Sequence of chain 1.A:
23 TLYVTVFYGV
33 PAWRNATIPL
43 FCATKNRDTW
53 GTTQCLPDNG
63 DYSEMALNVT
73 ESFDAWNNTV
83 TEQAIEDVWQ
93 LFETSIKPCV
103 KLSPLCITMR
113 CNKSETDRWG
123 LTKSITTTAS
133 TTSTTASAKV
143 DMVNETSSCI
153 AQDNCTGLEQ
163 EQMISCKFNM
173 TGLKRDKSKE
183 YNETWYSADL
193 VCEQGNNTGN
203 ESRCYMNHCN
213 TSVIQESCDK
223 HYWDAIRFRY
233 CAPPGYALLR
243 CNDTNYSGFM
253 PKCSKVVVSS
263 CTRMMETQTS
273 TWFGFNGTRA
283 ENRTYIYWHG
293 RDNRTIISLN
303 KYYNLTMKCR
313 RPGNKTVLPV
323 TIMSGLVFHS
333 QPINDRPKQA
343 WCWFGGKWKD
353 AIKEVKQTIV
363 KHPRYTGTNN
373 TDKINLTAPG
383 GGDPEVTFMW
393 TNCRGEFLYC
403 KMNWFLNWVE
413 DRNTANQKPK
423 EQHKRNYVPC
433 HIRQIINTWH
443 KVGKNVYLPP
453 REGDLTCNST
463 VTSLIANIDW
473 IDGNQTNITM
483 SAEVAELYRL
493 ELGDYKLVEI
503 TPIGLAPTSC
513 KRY

A small-molecule ligand and the protein it binds are described below.
Small molecule (SMILES): CC(=O)N[C@@H]1[C@@H](O)[C@H](O)[C@@H](CO)O[C@H]1O

Binding-site contacts:
Ligand atom C8 contacts residue GLU66 of chain 1.A at 3.9 Å.
Ligand atom C1 contacts residue ASN244 of chain 1.A at 1.5 Å.
Ligand atom O7 contacts residue ALA68 of chain 1.A at 3.8 Å.
Ligand atom N2 contacts residue ASN244 of chain 1.A at 3.0 Å (h-bond).
Ligand atom C7 contacts residue ASN244 of chain 1.A at 3.9 Å.
Ligand atom C4 contacts residue ASN244 of chain 1.A at 4.4 Å.
Ligand atom C8 contacts residue VAL259 of chain 1.A at 3.6 Å (hydrophobic).
Ligand atom N2 contacts residue VAL259 of chain 1.A at 4.3 Å.
Ligand atom O7 contacts residue VAL259 of chain 1.A at 4.4 Å.
Ligand atom C7 contacts residue VAL259 of chain 1.A at 3.9 Å (hydrophobic).
Ligand atom O7 contacts residue ASN244 of chain 1.A at 4.2 Å.
Ligand atom C8 contacts residue ALA68 of chain 1.A at 4.0 Å (hydrophobic).
Ligand atom C8 contacts residue MET67 of chain 1.A at 4.2 Å (hydrophobic).
Ligand atom C7 contacts residue ALA68 of chain 1.A at 4.4 Å (hydrophobic).
Ligand atom O5 contacts residue ASN244 of chain 1.A at 2.5 Å (h-bond).
Ligand atom C5 contacts residue ASN244 of chain 1.A at 3.8 Å.
Ligand atom C3 contacts residue ASN244 of chain 1.A at 3.9 Å.
Ligand atom C2 contacts residue ASN244 of chain 1.A at 2.5 Å.